This small molecule binds to this protein.
Small molecule (SMILES): CC(=O)N[C@H]1[C@H]([C@H](O)[C@H](O)CO)O[C@@](O)(C(=O)O)C[C@@H]1O

Sequence of chain 1.D:
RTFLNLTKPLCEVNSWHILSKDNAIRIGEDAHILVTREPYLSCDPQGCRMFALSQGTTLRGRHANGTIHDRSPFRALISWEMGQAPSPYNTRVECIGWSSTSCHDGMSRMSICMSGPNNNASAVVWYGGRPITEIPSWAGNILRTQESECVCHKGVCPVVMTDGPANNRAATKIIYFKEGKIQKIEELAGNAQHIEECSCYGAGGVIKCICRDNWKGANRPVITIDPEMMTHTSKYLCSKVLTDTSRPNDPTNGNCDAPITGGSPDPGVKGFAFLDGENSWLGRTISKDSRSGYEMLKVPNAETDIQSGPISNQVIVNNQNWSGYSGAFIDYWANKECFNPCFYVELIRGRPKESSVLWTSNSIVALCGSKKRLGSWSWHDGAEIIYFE

Binding-site contacts:
Ligand atom C6 contacts residue TYR325 of chain 1.D at 3.6 Å (hydrophobic).
Ligand atom C2 contacts residue TYR325 of chain 1.D at 3.1 Å (hydrophobic).
Ligand atom C5 contacts residue ASP70 of chain 1.D at 3.7 Å.
Ligand atom O8 contacts residue ARG212 of chain 1.D at 3.4 Å.
Ligand atom O9 contacts residue ARG144 of chain 1.D at 3.5 Å (salt-bridge).
Ligand atom O9 contacts residue GLU196 of chain 1.D at 2.7 Å (salt-bridge).
Ligand atom O10 contacts residue ARG71 of chain 1.D at 2.9 Å (salt-bridge).
Ligand atom O1A contacts residue ARG212 of chain 1.D at 3.3 Å (salt-bridge).
Ligand atom O1B contacts residue TYR325 of chain 1.D at 3.8 Å.
Ligand atom O7 contacts residue ASP70 of chain 1.D at 3.9 Å.
Ligand atom C1 contacts residue TYR325 of chain 1.D at 3.3 Å (hydrophobic).
Ligand atom O4 contacts residue ASP70 of chain 1.D at 3.2 Å.
Ligand atom C9 contacts residue ASN214 of chain 1.D at 3.7 Å.
Ligand atom O8 contacts residue GLU197 of chain 1.D at 3.6 Å.
Ligand atom O1A contacts residue TYR325 of chain 1.D at 3.6 Å (h-bond).
Ligand atom O2 contacts residue ASP70 of chain 1.D at 2.6 Å (salt-bridge).
Ligand atom C11 contacts residue ILE142 of chain 1.D at 3.9 Å (hydrophobic).
Ligand atom C3 contacts residue ARG37 of chain 1.D at 3.8 Å.
Ligand atom O6 contacts residue ARG212 of chain 1.D at 3.4 Å (salt-bridge).
Ligand atom C9 contacts residue GLU196 of chain 1.D at 3.4 Å.
Ligand atom O1A contacts residue ARG291 of chain 1.D at 2.9 Å (salt-bridge).
Ligand atom C2 contacts residue ASP70 of chain 1.D at 3.8 Å.
Ligand atom C3 contacts residue ASP70 of chain 1.D at 3.8 Å.
Ligand atom C3 contacts residue GLU38 of chain 1.D at 3.4 Å.
Ligand atom O8 contacts residue GLU196 of chain 1.D at 3.6 Å (salt-bridge).
Ligand atom O1B contacts residue ARG291 of chain 1.D at 3.2 Å (salt-bridge).
Ligand atom C6 contacts residue GLU197 of chain 1.D at 3.3 Å.
Ligand atom C1 contacts residue ARG291 of chain 1.D at 3.7 Å.
Ligand atom C4 contacts residue TYR325 of chain 1.D at 3.6 Å (hydrophobic).
Ligand atom O6 contacts residue GLU197 of chain 1.D at 3.3 Å (salt-bridge).
Ligand atom O9 contacts residue ALA166 of chain 1.D at 3.5 Å.
Ligand atom O10 contacts residue ASP70 of chain 1.D at 3.6 Å.
Ligand atom C9 contacts residue ALA166 of chain 1.D at 3.6 Å (hydrophobic).
Ligand atom C4 contacts residue GLU38 of chain 1.D at 3.5 Å.
Ligand atom O1B contacts residue ARG37 of chain 1.D at 2.9 Å (salt-bridge).
Ligand atom O6 contacts residue TYR325 of chain 1.D at 2.7 Å (h-bond).
Ligand atom C3 contacts residue TYR325 of chain 1.D at 3.0 Å (hydrophobic).
Ligand atom C11 contacts residue TRP98 of chain 1.D at 3.9 Å (hydrophobic).
Ligand atom C8 contacts residue ARG212 of chain 1.D at 3.5 Å.
Ligand atom O4 contacts residue GLU38 of chain 1.D at 3.1 Å (salt-bridge).